Sequence of chain 1.D:
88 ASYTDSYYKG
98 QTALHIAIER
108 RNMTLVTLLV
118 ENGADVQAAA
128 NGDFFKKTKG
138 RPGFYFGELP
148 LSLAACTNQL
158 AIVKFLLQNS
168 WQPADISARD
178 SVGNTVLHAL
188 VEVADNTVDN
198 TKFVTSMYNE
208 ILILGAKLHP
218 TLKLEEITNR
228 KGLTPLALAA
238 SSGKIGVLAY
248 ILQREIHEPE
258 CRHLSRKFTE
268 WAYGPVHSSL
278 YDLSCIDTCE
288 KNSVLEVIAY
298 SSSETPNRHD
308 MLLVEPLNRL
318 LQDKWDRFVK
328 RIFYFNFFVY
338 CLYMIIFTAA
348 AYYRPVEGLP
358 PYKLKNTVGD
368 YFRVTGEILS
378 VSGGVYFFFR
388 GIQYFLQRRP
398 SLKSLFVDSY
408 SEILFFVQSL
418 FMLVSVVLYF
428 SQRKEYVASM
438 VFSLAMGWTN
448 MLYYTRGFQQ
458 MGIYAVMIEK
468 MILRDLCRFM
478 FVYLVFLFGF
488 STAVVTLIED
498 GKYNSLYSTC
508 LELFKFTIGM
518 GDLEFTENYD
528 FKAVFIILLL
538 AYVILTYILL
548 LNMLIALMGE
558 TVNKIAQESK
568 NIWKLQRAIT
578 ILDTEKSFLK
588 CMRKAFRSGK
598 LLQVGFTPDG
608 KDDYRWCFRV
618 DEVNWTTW

Sequence of chain 1.B:
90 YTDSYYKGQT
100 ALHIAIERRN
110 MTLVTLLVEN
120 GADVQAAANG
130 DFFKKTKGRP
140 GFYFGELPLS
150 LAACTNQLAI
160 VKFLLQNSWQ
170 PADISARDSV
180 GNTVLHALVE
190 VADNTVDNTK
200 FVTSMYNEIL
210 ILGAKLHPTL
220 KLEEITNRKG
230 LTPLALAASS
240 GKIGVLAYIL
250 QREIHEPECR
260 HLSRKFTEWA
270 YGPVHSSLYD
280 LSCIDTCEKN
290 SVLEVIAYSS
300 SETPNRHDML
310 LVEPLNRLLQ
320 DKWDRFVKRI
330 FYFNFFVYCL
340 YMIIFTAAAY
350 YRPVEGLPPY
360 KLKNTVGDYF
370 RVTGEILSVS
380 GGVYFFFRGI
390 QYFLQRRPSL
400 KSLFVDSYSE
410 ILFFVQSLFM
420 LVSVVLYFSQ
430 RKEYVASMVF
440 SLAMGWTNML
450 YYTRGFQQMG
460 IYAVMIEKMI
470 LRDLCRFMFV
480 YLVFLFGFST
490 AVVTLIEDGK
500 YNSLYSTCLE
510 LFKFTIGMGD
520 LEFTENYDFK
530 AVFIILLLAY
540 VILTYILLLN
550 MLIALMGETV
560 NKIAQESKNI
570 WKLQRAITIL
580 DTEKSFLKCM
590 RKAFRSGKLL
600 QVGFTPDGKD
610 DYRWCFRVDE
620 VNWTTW

The small molecule below binds the protein below.
Small molecule (SMILES): C=C(C)[C@]12C[C@@H](C)[C@@]34O[C@](Cc5ccccc5)(O[C@@H]1[C@@H]3C=C(COC(=O)Cc1ccc(O)c(OC)c1)C[C@]1(O)C(=O)C(C)=C[C@@H]41)O2

Binding-site contacts:
Ligand atom OAH contacts residue LEU411 of chain 1.B at 4.0 Å.
Ligand atom OAG contacts residue LEU411 of chain 1.B at 3.1 Å.
Ligand atom CBR contacts residue GLU466 of chain 1.B at 3.8 Å.
Ligand atom OAI contacts residue SER408 of chain 1.B at 2.4 Å (h-bond).
Ligand atom CBS contacts residue SER408 of chain 1.B at 3.5 Å.
Ligand atom CBP contacts residue TYR407 of chain 1.B at 3.9 Å (hydrophobic).
Ligand atom CBC contacts residue TYR407 of chain 1.B at 3.6 Å (hydrophobic).
Ligand atom CBR contacts residue TYR407 of chain 1.B at 3.6 Å (hydrophobic).
Ligand atom OAH contacts residue SER408 of chain 1.B at 3.1 Å (h-bond).
Ligand atom OAI contacts residue ARG453 of chain 1.B at 3.6 Å.
Ligand atom OAD contacts residue MET443 of chain 1.B at 2.4 Å (h-bond).
Ligand atom CBB contacts residue TYR407 of chain 1.B at 3.6 Å (hydrophobic).
Ligand atom CBQ contacts residue LEU411 of chain 1.B at 4.0 Å (hydrophobic).
Ligand atom CAN contacts residue MET443 of chain 1.B at 3.6 Å (hydrophobic).
Ligand atom CBO contacts residue LEU411 of chain 1.B at 3.7 Å (hydrophobic).
Ligand atom CBT contacts residue ASN447 of chain 1.B at 3.4 Å.
Ligand atom CBF contacts residue PHE487 of chain 1.D at 3.9 Å (hydrophobic).
Ligand atom CAU contacts residue THR446 of chain 1.B at 3.5 Å.
Ligand atom CAP contacts residue LEU411 of chain 1.B at 3.3 Å (hydrophobic).
Ligand atom CBA contacts residue MET443 of chain 1.B at 3.6 Å (hydrophobic).
Ligand atom OAG contacts residue TYR407 of chain 1.B at 2.5 Å (h-bond).
Ligand atom CBT contacts residue TYR450 of chain 1.B at 3.7 Å (hydrophobic).
Ligand atom CBD contacts residue LEU411 of chain 1.B at 3.6 Å (hydrophobic).
Ligand atom CBM contacts residue THR446 of chain 1.B at 3.7 Å.
Ligand atom OAH contacts residue TYR450 of chain 1.B at 3.8 Å.
Ligand atom CBK contacts residue THR446 of chain 1.B at 3.6 Å.
Ligand atom CBL contacts residue ILE541 of chain 1.D at 3.7 Å (hydrophobic).
Ligand atom CBQ contacts residue TYR407 of chain 1.B at 4.0 Å (hydrophobic).
Ligand atom OAI contacts residue GLU466 of chain 1.B at 3.6 Å (salt-bridge).
Ligand atom OAI contacts residue TYR407 of chain 1.B at 4.0 Å.
Ligand atom CBF contacts residue ALA442 of chain 1.B at 3.7 Å (hydrophobic).
Ligand atom CBM contacts residue LEU449 of chain 1.B at 3.8 Å (hydrophobic).
Ligand atom OAE contacts residue THR446 of chain 1.B at 3.0 Å (h-bond).
Ligand atom CAZ contacts residue MET443 of chain 1.B at 3.6 Å (hydrophobic).
Ligand atom CBK contacts residue TYR407 of chain 1.B at 3.5 Å (hydrophobic).
Ligand atom OAE contacts residue PHE487 of chain 1.D at 3.8 Å.
Ligand atom CAR contacts residue MET443 of chain 1.B at 3.5 Å (hydrophobic).
Ligand atom CBS contacts residue TYR407 of chain 1.B at 3.6 Å (hydrophobic).
Ligand atom OAF contacts residue THR446 of chain 1.B at 3.0 Å.
Ligand atom CBQ contacts residue SER408 of chain 1.B at 3.8 Å.